This protein binds this small molecule.
Small molecule (SMILES): CC(=O)Nc1cc(Nc2cc(NC3CC3)n3ncc(C#N)c3n2)ccc1N(C)CCN

Sequence of chain 1.A:
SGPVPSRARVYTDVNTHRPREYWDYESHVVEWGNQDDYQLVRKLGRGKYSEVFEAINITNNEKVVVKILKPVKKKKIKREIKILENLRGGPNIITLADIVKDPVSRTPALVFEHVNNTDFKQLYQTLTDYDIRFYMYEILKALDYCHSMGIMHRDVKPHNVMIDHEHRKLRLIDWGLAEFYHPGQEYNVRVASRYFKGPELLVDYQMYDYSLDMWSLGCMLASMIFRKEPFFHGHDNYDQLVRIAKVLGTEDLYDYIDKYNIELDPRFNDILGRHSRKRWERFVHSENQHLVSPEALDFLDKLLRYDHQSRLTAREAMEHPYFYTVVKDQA

Binding-site contacts:
Ligand atom N4 contacts residue VAL66 of chain 1.A at 3.6 Å.
Ligand atom C6 contacts residue VAL53 of chain 1.A at 3.8 Å (hydrophobic).
Ligand atom C16 contacts residue VAL116 of chain 1.A at 3.6 Å (hydrophobic).
Ligand atom O contacts residue ASP175 of chain 1.A at 3.1 Å.
Ligand atom C9 contacts residue ASP175 of chain 1.A at 3.9 Å.
Ligand atom C16 contacts residue GLU114 of chain 1.A at 3.2 Å.
Ligand atom C8 contacts residue ASP175 of chain 1.A at 3.7 Å.
Ligand atom C19 contacts residue HIS115 of chain 1.A at 3.8 Å.
Ligand atom N2 contacts residue ASP175 of chain 1.A at 2.8 Å (salt-bridge).
Ligand atom O contacts residue LYS68 of chain 1.A at 3.1 Å (salt-bridge).
Ligand atom C18 contacts residue VAL116 of chain 1.A at 3.5 Å (hydrophobic).
Ligand atom C9 contacts residue ARG47 of chain 1.A at 3.8 Å.
Ligand atom C4 contacts residue VAL53 of chain 1.A at 3.8 Å (hydrophobic).
Ligand atom C19 contacts residue ASN118 of chain 1.A at 3.7 Å.
Ligand atom N1 contacts residue ASP175 of chain 1.A at 3.4 Å (salt-bridge).
Ligand atom C8 contacts residue SER51 of chain 1.A at 3.0 Å.
Ligand atom N7 contacts residue ILE95 of chain 1.A at 3.6 Å.
Ligand atom C12 contacts residue MET163 of chain 1.A at 3.7 Å (hydrophobic).
Ligand atom N7 contacts residue ILE174 of chain 1.A at 3.8 Å.
Ligand atom C18 contacts residue ASN118 of chain 1.A at 3.7 Å.
Ligand atom N2 contacts residue ASN161 of chain 1.A at 2.7 Å (h-bond).
Ligand atom C1 contacts residue LYS68 of chain 1.A at 3.9 Å.
Ligand atom C10 contacts residue ASP175 of chain 1.A at 3.8 Å.
Ligand atom C2 contacts residue VAL53 of chain 1.A at 3.6 Å (hydrophobic).
Ligand atom N7 contacts residue PHE113 of chain 1.A at 3.6 Å.
Ligand atom N6 contacts residue VAL116 of chain 1.A at 3.0 Å (h-bond).
Ligand atom C3 contacts residue ILE174 of chain 1.A at 3.5 Å (hydrophobic).
Ligand atom C13 contacts residue MET163 of chain 1.A at 3.6 Å (hydrophobic).
Ligand atom C7 contacts residue VAL53 of chain 1.A at 3.6 Å (hydrophobic).
Ligand atom N8 contacts residue VAL116 of chain 1.A at 2.9 Å (h-bond).
Ligand atom C10 contacts residue ASN161 of chain 1.A at 3.6 Å.
Ligand atom C8 contacts residue GLY48 of chain 1.A at 3.8 Å.
Ligand atom C8 contacts residue VAL53 of chain 1.A at 3.7 Å (hydrophobic).
Ligand atom C14 contacts residue MET163 of chain 1.A at 3.9 Å (hydrophobic).
Ligand atom N4 contacts residue MET163 of chain 1.A at 3.7 Å.
Ligand atom C1 contacts residue ASP175 of chain 1.A at 3.6 Å.
Ligand atom C19 contacts residue VAL116 of chain 1.A at 3.4 Å (hydrophobic).
Ligand atom N6 contacts residue VAL66 of chain 1.A at 3.5 Å.
Ligand atom C16 contacts residue ILE95 of chain 1.A at 3.8 Å (hydrophobic).
Ligand atom N contacts residue ASP175 of chain 1.A at 3.1 Å (salt-bridge).